This protein binds this small molecule.
Small molecule (SMILES): NCCc1c[nH]c2ccc(C(N)=O)cc12

Binding-site contacts:
Ligand atom C07 contacts residue PHE462 of chain 1.E at 3.5 Å (hydrophobic).
Ligand atom C04 contacts residue VAL282 of chain 1.E at 4.0 Å (hydrophobic).
Ligand atom N01 contacts residue PHE461 of chain 1.E at 4.0 Å.
Ligand atom N06 contacts residue THR286 of chain 1.E at 3.8 Å.
Ligand atom N15 contacts residue VAL354 of chain 1.E at 3.4 Å.
Ligand atom C05 contacts residue CYS285 of chain 1.E at 3.5 Å (hydrophobic).
Ligand atom C12 contacts residue ALA368 of chain 1.E at 4.2 Å (hydrophobic).
Ligand atom N06 contacts residue PHE462 of chain 1.E at 3.2 Å.
Ligand atom C11 contacts residue SER364 of chain 1.E at 3.0 Å.
Ligand atom N01 contacts residue ASP281 of chain 1.E at 2.6 Å (salt-bridge).
Ligand atom C10 contacts residue SER364 of chain 1.E at 4.1 Å.
Ligand atom C12 contacts residue SER364 of chain 1.E at 2.9 Å.
Ligand atom C07 contacts residue ALA368 of chain 1.E at 4.3 Å (hydrophobic).
Ligand atom C11 contacts residue PHE462 of chain 1.E at 4.2 Å (hydrophobic).
Ligand atom C05 contacts residue THR286 of chain 1.E at 3.8 Å.
Ligand atom O14 contacts residue SER355 of chain 1.E at 4.4 Å.
Ligand atom N06 contacts residue ALA368 of chain 1.E at 3.8 Å.
Ligand atom C03 contacts residue VAL282 of chain 1.E at 3.7 Å (hydrophobic).
Ligand atom C02 contacts residue ASP281 of chain 1.E at 3.6 Å.
Ligand atom C03 contacts residue ASP281 of chain 1.E at 3.7 Å.
Ligand atom C12 contacts residue THR365 of chain 1.E at 4.2 Å.
Ligand atom C02 contacts residue CYS285 of chain 1.E at 3.7 Å (hydrophobic).
Ligand atom O14 contacts residue VAL354 of chain 1.E at 4.4 Å.
Ligand atom C11 contacts residue THR365 of chain 1.E at 3.9 Å.
Ligand atom C05 contacts residue VAL282 of chain 1.E at 4.0 Å (hydrophobic).
Ligand atom C02 contacts residue PHE461 of chain 1.E at 3.5 Å (hydrophobic).
Ligand atom C04 contacts residue CYS285 of chain 1.E at 4.1 Å (hydrophobic).
Ligand atom C07 contacts residue SER364 of chain 1.E at 3.8 Å.
Ligand atom O14 contacts residue GLU465 of chain 1.E at 3.3 Å (salt-bridge).
Ligand atom C09 contacts residue GLU465 of chain 1.E at 4.3 Å.
Ligand atom C05 contacts residue PHE462 of chain 1.E at 3.8 Å (hydrophobic).
Ligand atom N15 contacts residue GLU465 of chain 1.E at 2.2 Å (salt-bridge).
Ligand atom N01 contacts residue LEU484 of chain 1.E at 3.5 Å.
Ligand atom C13 contacts residue GLU465 of chain 1.E at 2.9 Å.
Ligand atom C13 contacts residue VAL354 of chain 1.E at 4.0 Å (hydrophobic).
Ligand atom N01 contacts residue TYR488 of chain 1.E at 4.0 Å.
Ligand atom N01 contacts residue CYS285 of chain 1.E at 3.5 Å (h-bond).
Ligand atom C10 contacts residue GLU465 of chain 1.E at 3.9 Å.
Ligand atom C03 contacts residue CYS285 of chain 1.E at 3.8 Å (hydrophobic).
Ligand atom C12 contacts residue PHE462 of chain 1.E at 3.3 Å (hydrophobic).

Sequence of chain 1.E:
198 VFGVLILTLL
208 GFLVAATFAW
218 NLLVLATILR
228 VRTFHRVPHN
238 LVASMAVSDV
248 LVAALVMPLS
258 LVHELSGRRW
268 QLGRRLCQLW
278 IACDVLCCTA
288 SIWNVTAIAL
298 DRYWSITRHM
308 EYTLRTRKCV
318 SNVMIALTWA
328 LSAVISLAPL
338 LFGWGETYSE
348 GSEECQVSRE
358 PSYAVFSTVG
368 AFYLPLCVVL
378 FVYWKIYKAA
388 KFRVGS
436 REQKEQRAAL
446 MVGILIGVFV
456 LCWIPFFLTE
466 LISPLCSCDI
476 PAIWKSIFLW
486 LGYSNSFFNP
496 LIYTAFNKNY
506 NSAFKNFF